Sequence of chain 1.A:
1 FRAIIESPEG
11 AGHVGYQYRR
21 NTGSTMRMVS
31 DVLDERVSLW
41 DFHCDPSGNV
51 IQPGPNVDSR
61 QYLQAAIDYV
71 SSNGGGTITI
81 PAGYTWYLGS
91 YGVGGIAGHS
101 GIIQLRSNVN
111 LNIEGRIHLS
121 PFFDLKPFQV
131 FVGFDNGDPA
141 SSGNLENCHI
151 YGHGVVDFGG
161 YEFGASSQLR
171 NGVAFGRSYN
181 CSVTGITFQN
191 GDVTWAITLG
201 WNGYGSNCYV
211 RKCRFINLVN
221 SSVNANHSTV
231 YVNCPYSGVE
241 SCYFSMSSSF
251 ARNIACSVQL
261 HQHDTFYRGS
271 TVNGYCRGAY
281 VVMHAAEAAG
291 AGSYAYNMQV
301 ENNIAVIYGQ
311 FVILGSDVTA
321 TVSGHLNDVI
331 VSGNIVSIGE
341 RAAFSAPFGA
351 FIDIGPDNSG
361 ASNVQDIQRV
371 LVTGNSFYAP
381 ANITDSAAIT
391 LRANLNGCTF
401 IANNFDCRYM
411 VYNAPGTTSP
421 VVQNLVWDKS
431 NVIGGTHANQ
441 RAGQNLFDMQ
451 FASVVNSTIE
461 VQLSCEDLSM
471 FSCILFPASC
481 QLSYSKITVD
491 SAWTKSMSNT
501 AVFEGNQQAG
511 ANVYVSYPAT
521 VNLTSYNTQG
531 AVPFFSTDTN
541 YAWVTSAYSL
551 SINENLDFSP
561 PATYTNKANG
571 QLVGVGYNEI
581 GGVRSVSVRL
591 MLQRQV

Binding-site contacts:
Ligand atom C8 contacts residue SER228 of chain 1.A at 3.4 Å.
Ligand atom O6 contacts residue ASP357 of chain 1.A at 3.4 Å.
Ligand atom C1 contacts residue GLN259 of chain 1.A at 3.4 Å.
Ligand atom O4 contacts residue ASN358 of chain 1.A at 2.9 Å (h-bond).
Ligand atom O6 contacts residue ASP317 of chain 1.A at 2.7 Å (salt-bridge).
Ligand atom O6 contacts residue LEU169 of chain 1.A at 3.3 Å.
Ligand atom O4 contacts residue HIS99 of chain 1.A at 2.7 Å (h-bond).
Ligand atom O4 contacts residue GLY355 of chain 1.A at 2.9 Å (h-bond).
Ligand atom O4 contacts residue ASN233 of chain 1.A at 2.9 Å (h-bond).
Ligand atom C3 contacts residue ASN202 of chain 1.A at 3.4 Å.
Ligand atom C3 contacts residue NA1 of chain 1.K at 3.4 Å.
Ligand atom O3 contacts residue NA1 of chain 1.K at 2.4 Å (h-bond).
Ligand atom O4 contacts residue HIS284 of chain 1.A at 2.6 Å (h-bond).
Ligand atom O3 contacts residue PRO356 of chain 1.A at 2.8 Å (h-bond).
Ligand atom O6 contacts residue THR194 of chain 1.A at 3.4 Å.
Ligand atom O3 contacts residue GLY355 of chain 1.A at 3.3 Å.
Ligand atom C7 contacts residue SER228 of chain 1.A at 3.2 Å.
Ligand atom O7 contacts residue TRP195 of chain 1.A at 2.9 Å (h-bond).
Ligand atom C2 contacts residue NA1 of chain 1.K at 3.3 Å.
Ligand atom C6 contacts residue ASP317 of chain 1.A at 3.4 Å.
Ligand atom C4 contacts residue GLY355 of chain 1.A at 3.4 Å.
Ligand atom C8 contacts residue ASN226 of chain 1.A at 3.4 Å.
Ligand atom O4 contacts residue GLN129 of chain 1.A at 3.1 Å (h-bond).
Ligand atom O2 contacts residue TYR231 of chain 1.A at 2.9 Å (h-bond).
Ligand atom C1 contacts residue ASN358 of chain 1.A at 3.2 Å.
Ligand atom O4 contacts residue GLY315 of chain 1.A at 3.4 Å.
Ligand atom C4 contacts residue PRO356 of chain 1.A at 3.2 Å (hydrophobic).
Ligand atom O1 contacts residue ASN226 of chain 1.A at 3.1 Å (h-bond).
Ligand atom N2 contacts residue SER228 of chain 1.A at 3.4 Å (h-bond).
Ligand atom O6 contacts residue TRP195 of chain 1.A at 3.2 Å.
Ligand atom N2 contacts residue GLU287 of chain 1.A at 2.9 Å (salt-bridge).
Ligand atom O6 contacts residue TYR280 of chain 1.A at 3.2 Å.
Ligand atom N2 contacts residue ASN226 of chain 1.A at 3.4 Å (h-bond).
Ligand atom O7 contacts residue TYR231 of chain 1.A at 3.3 Å.
Ligand atom C3 contacts residue ASN233 of chain 1.A at 3.4 Å.
Ligand atom C4 contacts residue HIS99 of chain 1.A at 3.3 Å.
Ligand atom C3 contacts residue PRO356 of chain 1.A at 3.3 Å (hydrophobic).
Ligand atom O5 contacts residue GLN259 of chain 1.A at 3.0 Å (h-bond).
Ligand atom O2 contacts residue NA1 of chain 1.K at 2.5 Å (h-bond).
Ligand atom O3 contacts residue ASN202 of chain 1.A at 2.6 Å (h-bond).

The small molecule below binds the protein below.
Small molecule (SMILES): CC(=O)N[C@@H]1[C@@H](O[C@H]2O[C@H](CO)[C@H](O[C@H]3O[C@H](CO[C@@H]4O[C@@H](C)[C@H](O)[C@@H](O)[C@H]4O)[C@@H](O)[C@H](O)[C@H]3O)[C@H](O[C@@H]3O[C@H](CO)[C@@H](O)[C@H](O)[C@H]3NC(C)=O)[C@H]2O)[C@H](O)[C@@H](CO[C@H]2O[C@H](CO)[C@@H](O)[C@H](O)[C@H]2O)O[C@@H]1O